Binding-site contacts:
Ligand atom O14 contacts residue ARG842 of chain 1.A at 3.5 Å (salt-bridge).
Ligand atom C01 contacts residue ILE846 of chain 1.A at 3.7 Å (hydrophobic).
Ligand atom N21 contacts residue PHE839 of chain 1.A at 3.8 Å.
Ligand atom C08 contacts residue ILE846 of chain 1.A at 3.9 Å (hydrophobic).
Ligand atom C10 contacts residue ASN741 of chain 1.A at 3.4 Å.
Ligand atom C11 contacts residue TYR1005 of chain 1.A at 3.8 Å (hydrophobic).
Ligand atom C17 contacts residue ASP802 of chain 1.A at 3.1 Å.
Ligand atom C20 contacts residue LEU778 of chain 1.A at 3.5 Å (hydrophobic).
Ligand atom C19 contacts residue ASP802 of chain 1.A at 3.2 Å.
Ligand atom C18 contacts residue ASP802 of chain 1.A at 3.0 Å.
Ligand atom O22 contacts residue ASP802 of chain 1.A at 3.8 Å.
Ligand atom O23 contacts residue ARG842 of chain 1.A at 3.9 Å.
Ligand atom C11 contacts residue PHE738 of chain 1.A at 3.8 Å (hydrophobic).
Ligand atom O06 contacts residue ASP781 of chain 1.A at 3.5 Å (salt-bridge).
Ligand atom N21 contacts residue ASP802 of chain 1.A at 3.7 Å.
Ligand atom C18 contacts residue LEU806 of chain 1.A at 3.6 Å (hydrophobic).
Ligand atom O14 contacts residue ILE846 of chain 1.A at 3.6 Å.
Ligand atom N04 contacts residue LEU778 of chain 1.A at 3.8 Å.
Ligand atom C11 contacts residue VAL742 of chain 1.A at 3.6 Å (hydrophobic).
Ligand atom C15 contacts residue ASP802 of chain 1.A at 3.5 Å.
Ligand atom C03 contacts residue ASP802 of chain 1.A at 3.9 Å.
Ligand atom C18 contacts residue PHE839 of chain 1.A at 3.4 Å (hydrophobic).
Ligand atom C20 contacts residue ASP802 of chain 1.A at 3.4 Å.
Ligand atom O22 contacts residue PHE839 of chain 1.A at 3.4 Å.
Ligand atom O22 contacts residue GLY805 of chain 1.A at 3.5 Å.
Ligand atom C19 contacts residue LEU806 of chain 1.A at 3.6 Å (hydrophobic).
Ligand atom C16 contacts residue ARG842 of chain 1.A at 3.6 Å.
Ligand atom C12 contacts residue TYR1005 of chain 1.A at 3.2 Å (hydrophobic).
Ligand atom C03 contacts residue ARG842 of chain 1.A at 3.9 Å.
Ligand atom C16 contacts residue ASP802 of chain 1.A at 3.4 Å.
Ligand atom C09 contacts residue ASN741 of chain 1.A at 3.6 Å.
Ligand atom C11 contacts residue ILE846 of chain 1.A at 3.8 Å (hydrophobic).
Ligand atom C01 contacts residue TYR745 of chain 1.A at 3.9 Å (hydrophobic).
Ligand atom C12 contacts residue ILE846 of chain 1.A at 3.7 Å (hydrophobic).
Ligand atom O23 contacts residue ASP802 of chain 1.A at 3.5 Å.
Ligand atom C13 contacts residue TYR1005 of chain 1.A at 3.8 Å (hydrophobic).
Ligand atom C02 contacts residue ARG842 of chain 1.A at 3.4 Å.
Ligand atom C19 contacts residue LEU778 of chain 1.A at 3.6 Å (hydrophobic).
Ligand atom C17 contacts residue PHE839 of chain 1.A at 3.6 Å (hydrophobic).
Ligand atom C13 contacts residue ILE846 of chain 1.A at 3.5 Å (hydrophobic).

Sequence of chain 1.A:
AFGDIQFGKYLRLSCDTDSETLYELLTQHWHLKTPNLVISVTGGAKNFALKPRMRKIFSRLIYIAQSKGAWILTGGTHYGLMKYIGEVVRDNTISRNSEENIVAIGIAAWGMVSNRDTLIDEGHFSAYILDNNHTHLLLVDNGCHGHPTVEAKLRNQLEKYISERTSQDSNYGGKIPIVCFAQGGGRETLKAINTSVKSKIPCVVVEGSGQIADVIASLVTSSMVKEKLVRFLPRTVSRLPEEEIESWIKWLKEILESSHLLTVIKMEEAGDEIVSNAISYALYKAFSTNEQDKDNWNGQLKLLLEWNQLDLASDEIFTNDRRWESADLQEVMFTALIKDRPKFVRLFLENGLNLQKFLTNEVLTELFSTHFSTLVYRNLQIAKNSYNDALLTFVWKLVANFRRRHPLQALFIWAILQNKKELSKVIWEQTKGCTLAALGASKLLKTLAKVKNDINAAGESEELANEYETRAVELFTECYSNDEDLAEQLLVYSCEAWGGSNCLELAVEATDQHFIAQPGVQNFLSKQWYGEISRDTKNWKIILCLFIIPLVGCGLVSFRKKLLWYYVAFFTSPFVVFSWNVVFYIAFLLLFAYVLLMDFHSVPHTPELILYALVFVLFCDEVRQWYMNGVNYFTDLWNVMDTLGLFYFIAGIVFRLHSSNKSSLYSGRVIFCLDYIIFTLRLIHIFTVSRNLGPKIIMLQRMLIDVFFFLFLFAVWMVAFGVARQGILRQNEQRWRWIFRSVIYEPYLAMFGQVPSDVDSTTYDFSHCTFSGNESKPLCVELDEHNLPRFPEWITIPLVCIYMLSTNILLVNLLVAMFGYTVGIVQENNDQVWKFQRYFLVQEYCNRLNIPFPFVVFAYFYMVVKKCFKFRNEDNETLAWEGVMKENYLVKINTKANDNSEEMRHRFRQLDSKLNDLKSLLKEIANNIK

The small molecule below binds the protein below.
Small molecule (SMILES): O=C1NC(c2cccc([N+](=O)[O-])c2)=CCN1c1ccccc1O